Sequence of chain 1.C:
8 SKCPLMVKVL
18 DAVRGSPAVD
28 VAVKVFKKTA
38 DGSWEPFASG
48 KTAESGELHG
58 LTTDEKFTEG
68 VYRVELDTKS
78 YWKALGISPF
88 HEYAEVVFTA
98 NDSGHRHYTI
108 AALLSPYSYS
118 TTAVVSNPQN

This protein binds this small molecule.
Small molecule (SMILES): N[C@@H](Cc1cc(I)c(Oc2cc(I)c(O)c(I)c2)c(I)c1)C(=O)O

Binding-site contacts:
Ligand atom I3' contacts residue LEU17 of chain 1.A at 3.5 Å.
Ligand atom C1 contacts residue LYS15 of chain 1.C at 4.2 Å.
Ligand atom C6 contacts residue LYS15 of chain 1.C at 4.1 Å.
Ligand atom I3 contacts residue LYS15 of chain 1.C at 4.1 Å.
Ligand atom C contacts residue LYS15 of chain 1.C at 4.0 Å.
Ligand atom C2 contacts residue LYS15 of chain 1.C at 4.2 Å.
Ligand atom C3' contacts residue ALA108 of chain 1.A at 3.9 Å (hydrophobic).
Ligand atom C7 contacts residue GLU54 of chain 1.A at 3.4 Å.
Ligand atom C7 contacts residue LYS15 of chain 1.A at 3.7 Å.
Ligand atom C3' contacts residue LEU17 of chain 1.A at 3.8 Å (hydrophobic).
Ligand atom I3' contacts residue ALA108 of chain 1.A at 3.9 Å.
Ligand atom C2 contacts residue LYS15 of chain 1.A at 3.2 Å.
Ligand atom O contacts residue LYS15 of chain 1.C at 3.3 Å.
Ligand atom C1 contacts residue LYS15 of chain 1.A at 3.6 Å.
Ligand atom C2' contacts residue LEU17 of chain 1.A at 4.0 Å (hydrophobic).
Ligand atom O4 contacts residue LYS15 of chain 1.C at 3.6 Å.
Ligand atom I5' contacts residue THR119 of chain 1.C at 4.2 Å.
Ligand atom O4' contacts residue THR119 of chain 1.C at 4.2 Å.
Ligand atom I3 contacts residue ALA108 of chain 1.C at 4.0 Å.
Ligand atom C5' contacts residue ALA108 of chain 1.C at 4.0 Å (hydrophobic).
Ligand atom O4' contacts residue LEU110 of chain 1.A at 3.5 Å.
Ligand atom I5' contacts residue LEU110 of chain 1.C at 3.9 Å.
Ligand atom I3' contacts residue LYS15 of chain 1.A at 4.1 Å.
Ligand atom I3' contacts residue ALA109 of chain 1.A at 3.1 Å.
Ligand atom C6' contacts residue ALA108 of chain 1.C at 3.5 Å (hydrophobic).
Ligand atom C4 contacts residue LYS15 of chain 1.C at 3.5 Å.
Ligand atom I5 contacts residue LEU17 of chain 1.C at 3.7 Å.
Ligand atom C3 contacts residue LYS15 of chain 1.C at 3.6 Å.
Ligand atom C5 contacts residue LYS15 of chain 1.C at 3.9 Å.
Ligand atom C2' contacts residue ALA108 of chain 1.A at 3.9 Å (hydrophobic).
Ligand atom CA contacts residue GLU54 of chain 1.A at 4.1 Å.
Ligand atom I5' contacts residue SER117 of chain 1.C at 4.2 Å.
Ligand atom C1' contacts residue ALA108 of chain 1.C at 4.1 Å (hydrophobic).
Ligand atom N contacts residue LYS15 of chain 1.C at 4.1 Å.
Ligand atom C6 contacts residue LYS15 of chain 1.A at 4.0 Å.
Ligand atom I3' contacts residue LEU110 of chain 1.A at 4.0 Å.
Ligand atom O contacts residue GLU54 of chain 1.C at 3.1 Å (salt-bridge).
Ligand atom I5 contacts residue ALA108 of chain 1.A at 4.1 Å.
Ligand atom C3 contacts residue LYS15 of chain 1.A at 3.8 Å.
Ligand atom I3 contacts residue THR106 of chain 1.C at 4.1 Å.

Sequence of chain 1.A:
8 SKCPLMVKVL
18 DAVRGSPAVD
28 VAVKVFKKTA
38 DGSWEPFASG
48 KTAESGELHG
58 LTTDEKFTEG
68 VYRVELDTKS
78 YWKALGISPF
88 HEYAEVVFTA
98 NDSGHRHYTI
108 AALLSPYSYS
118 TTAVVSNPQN